Sequence of chain 1.B:
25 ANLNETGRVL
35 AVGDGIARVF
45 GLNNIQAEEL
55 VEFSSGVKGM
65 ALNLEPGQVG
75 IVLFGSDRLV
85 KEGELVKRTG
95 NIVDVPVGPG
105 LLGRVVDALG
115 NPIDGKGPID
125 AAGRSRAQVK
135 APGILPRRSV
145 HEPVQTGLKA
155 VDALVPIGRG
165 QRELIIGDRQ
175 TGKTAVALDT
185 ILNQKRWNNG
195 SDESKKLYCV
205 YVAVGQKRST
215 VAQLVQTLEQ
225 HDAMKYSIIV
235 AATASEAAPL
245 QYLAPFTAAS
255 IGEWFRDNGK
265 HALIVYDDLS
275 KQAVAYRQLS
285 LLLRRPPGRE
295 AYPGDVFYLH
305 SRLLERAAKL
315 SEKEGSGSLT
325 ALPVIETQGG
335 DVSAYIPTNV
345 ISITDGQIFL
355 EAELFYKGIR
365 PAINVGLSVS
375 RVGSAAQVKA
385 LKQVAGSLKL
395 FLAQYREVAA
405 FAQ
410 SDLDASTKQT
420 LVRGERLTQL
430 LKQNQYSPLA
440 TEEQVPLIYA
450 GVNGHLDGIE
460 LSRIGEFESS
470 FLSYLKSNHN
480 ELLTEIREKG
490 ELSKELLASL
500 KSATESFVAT

This small molecule binds to this protein.
Small molecule (SMILES): Nc1ncnc2c1ncn2[C@@H]1O[C@H](CO[P](=O)(O)O[P](=O)(O)NP(=O)(O)O)[C@@H](O)[C@H]1O

Binding-site contacts:
Ligand atom O1B contacts residue GLN174 of chain 1.B at 3.7 Å.
Ligand atom O2B contacts residue THR178 of chain 1.B at 3.3 Å (h-bond).
Ligand atom O2G contacts residue MG1 of chain 1.EA at 2.2 Å.
Ligand atom N3 contacts residue ARG364 of chain 1.B at 3.5 Å (salt-bridge).
Ligand atom PA contacts residue GLY176 of chain 1.B at 3.5 Å.
Ligand atom O4' contacts residue PHE359 of chain 1.B at 2.8 Å.
Ligand atom C2 contacts residue ARG364 of chain 1.B at 3.6 Å.
Ligand atom N7 contacts residue GLN434 of chain 1.B at 3.7 Å.
Ligand atom O3A contacts residue LYS177 of chain 1.B at 3.3 Å (salt-bridge).
Ligand atom N3B contacts residue GLN174 of chain 1.B at 2.8 Å.
Ligand atom O2B contacts residue MG1 of chain 1.EA at 2.2 Å.
Ligand atom N7 contacts residue ALA179 of chain 1.B at 3.4 Å.
Ligand atom O5' contacts residue GLY176 of chain 1.B at 3.4 Å (h-bond).
Ligand atom N1 contacts residue GLN432 of chain 1.B at 3.2 Å (h-bond).
Ligand atom O3G contacts residue GLN174 of chain 1.B at 2.8 Å (h-bond).
Ligand atom O3A contacts residue GLY176 of chain 1.B at 2.7 Å (h-bond).
Ligand atom N9 contacts residue GLN434 of chain 1.B at 3.5 Å (h-bond).
Ligand atom N6 contacts residue GLN432 of chain 1.B at 2.8 Å (h-bond).
Ligand atom PB contacts residue MG1 of chain 1.EA at 3.5 Å.
Ligand atom PB contacts residue LYS177 of chain 1.B at 3.6 Å.
Ligand atom C8 contacts residue GLN434 of chain 1.B at 3.4 Å.
Ligand atom O1B contacts residue THR175 of chain 1.B at 3.2 Å (h-bond).
Ligand atom O1B contacts residue GLY176 of chain 1.B at 3.7 Å.
Ligand atom O2' contacts residue GLN434 of chain 1.B at 2.8 Å (h-bond).
Ligand atom O1G contacts residue LYS177 of chain 1.B at 3.6 Å (salt-bridge).
Ligand atom PB contacts residue GLN174 of chain 1.B at 3.8 Å.
Ligand atom O3A contacts residue THR175 of chain 1.B at 3.5 Å (h-bond).
Ligand atom O1B contacts residue LYS177 of chain 1.B at 3.1 Å (salt-bridge).
Ligand atom PG contacts residue MG1 of chain 1.EA at 3.6 Å.
Ligand atom O1A contacts residue ALA179 of chain 1.B at 3.1 Å (h-bond).
Ligand atom C8 contacts residue ALA179 of chain 1.B at 3.5 Å (hydrophobic).
Ligand atom C2' contacts residue GLN434 of chain 1.B at 3.5 Å.
Ligand atom C4' contacts residue PHE359 of chain 1.B at 3.7 Å (hydrophobic).
Ligand atom PG contacts residue GLN174 of chain 1.B at 3.7 Å.
Ligand atom O1A contacts residue GLY176 of chain 1.B at 3.2 Å.
Ligand atom O1G contacts residue GLN174 of chain 1.B at 3.2 Å (h-bond).
Ligand atom C6 contacts residue GLN432 of chain 1.B at 3.4 Å.
Ligand atom N6 contacts residue ARG364 of chain 1.B at 3.7 Å.
Ligand atom C4' contacts residue GLN174 of chain 1.B at 3.7 Å.
Ligand atom C5' contacts residue GLN174 of chain 1.B at 3.4 Å.